Sequence of chain 1.F:
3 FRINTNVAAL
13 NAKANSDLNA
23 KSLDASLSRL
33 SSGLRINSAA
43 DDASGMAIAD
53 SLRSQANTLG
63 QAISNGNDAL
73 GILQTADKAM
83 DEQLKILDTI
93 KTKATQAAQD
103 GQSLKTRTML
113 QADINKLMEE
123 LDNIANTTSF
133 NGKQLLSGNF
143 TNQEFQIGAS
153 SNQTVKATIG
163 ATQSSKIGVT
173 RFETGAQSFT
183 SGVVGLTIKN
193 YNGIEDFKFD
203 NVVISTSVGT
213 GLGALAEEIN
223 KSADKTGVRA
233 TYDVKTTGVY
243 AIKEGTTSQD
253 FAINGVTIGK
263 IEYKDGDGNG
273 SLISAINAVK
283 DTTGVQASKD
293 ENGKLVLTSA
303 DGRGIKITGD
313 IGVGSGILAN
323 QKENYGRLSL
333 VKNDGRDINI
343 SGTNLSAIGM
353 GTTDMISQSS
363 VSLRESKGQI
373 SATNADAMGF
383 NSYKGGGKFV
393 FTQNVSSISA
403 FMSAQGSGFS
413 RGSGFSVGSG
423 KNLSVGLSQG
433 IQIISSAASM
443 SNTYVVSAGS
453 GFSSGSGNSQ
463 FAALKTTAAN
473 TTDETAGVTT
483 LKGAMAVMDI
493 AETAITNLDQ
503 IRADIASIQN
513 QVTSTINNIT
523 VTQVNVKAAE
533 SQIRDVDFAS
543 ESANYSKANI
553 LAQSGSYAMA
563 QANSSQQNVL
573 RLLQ

Binding-site contacts:
Ligand atom O1B contacts residue SER348 of chain 1.F at 2.2 Å (h-bond).
Ligand atom C2 contacts residue ASN346 of chain 1.F at 3.9 Å.
Ligand atom C1 contacts residue ASN346 of chain 1.F at 3.7 Å.
Ligand atom C4 contacts residue THR182 of chain 1.F at 3.9 Å.
Ligand atom O1B contacts residue ALA349 of chain 1.F at 4.5 Å.
Ligand atom O1A contacts residue SER348 of chain 1.F at 2.6 Å (h-bond).
Ligand atom O1B contacts residue ASN346 of chain 1.F at 2.8 Å (h-bond).
Ligand atom O8 contacts residue SER348 of chain 1.F at 4.4 Å.
Ligand atom O4 contacts residue SER183 of chain 1.F at 3.1 Å (h-bond).
Ligand atom C6 contacts residue SER348 of chain 1.F at 3.6 Å.
Ligand atom C4 contacts residue SER183 of chain 1.F at 3.5 Å.
Ligand atom C4 contacts residue SER348 of chain 1.F at 3.6 Å.
Ligand atom O4 contacts residue GLY184 of chain 1.F at 4.4 Å.
Ligand atom C4 contacts residue ASN346 of chain 1.F at 4.3 Å.
Ligand atom C3 contacts residue THR182 of chain 1.F at 4.4 Å.
Ligand atom C3 contacts residue ASN346 of chain 1.F at 3.2 Å.
Ligand atom C5 contacts residue THR182 of chain 1.F at 4.4 Å.
Ligand atom C3 contacts residue SER183 of chain 1.F at 4.2 Å.
Ligand atom C6 contacts residue THR182 of chain 1.F at 4.3 Å.
Ligand atom O4 contacts residue ASN346 of chain 1.F at 4.3 Å.
Ligand atom C5 contacts residue SER348 of chain 1.F at 4.2 Å.
Ligand atom O6 contacts residue SER348 of chain 1.F at 2.6 Å (h-bond).
Ligand atom O1B contacts residue LEU347 of chain 1.F at 3.7 Å.
Ligand atom C2 contacts residue THR182 of chain 1.F at 4.2 Å.
Ligand atom C2 contacts residue SER348 of chain 1.F at 1.4 Å.
Ligand atom C3 contacts residue SER348 of chain 1.F at 2.6 Å.
Ligand atom C1 contacts residue SER348 of chain 1.F at 1.7 Å.
Ligand atom O8 contacts residue THR182 of chain 1.F at 3.7 Å.

The small molecule below binds the protein below.
Small molecule (SMILES): C[C@H](O)[C@H](N)[C@@H]1O[C@](O)(C(=O)O)C[C@H](O)[C@@H]1N